Sequence of chain 5.C:
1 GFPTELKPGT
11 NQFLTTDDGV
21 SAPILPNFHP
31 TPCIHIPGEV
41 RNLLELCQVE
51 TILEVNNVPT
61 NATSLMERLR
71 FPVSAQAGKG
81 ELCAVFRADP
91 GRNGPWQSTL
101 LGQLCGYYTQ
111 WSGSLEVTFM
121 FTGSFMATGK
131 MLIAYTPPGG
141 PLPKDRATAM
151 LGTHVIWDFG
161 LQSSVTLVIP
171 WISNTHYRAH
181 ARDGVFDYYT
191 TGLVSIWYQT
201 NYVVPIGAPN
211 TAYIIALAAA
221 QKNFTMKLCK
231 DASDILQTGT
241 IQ

Sequence of chain 5.A:
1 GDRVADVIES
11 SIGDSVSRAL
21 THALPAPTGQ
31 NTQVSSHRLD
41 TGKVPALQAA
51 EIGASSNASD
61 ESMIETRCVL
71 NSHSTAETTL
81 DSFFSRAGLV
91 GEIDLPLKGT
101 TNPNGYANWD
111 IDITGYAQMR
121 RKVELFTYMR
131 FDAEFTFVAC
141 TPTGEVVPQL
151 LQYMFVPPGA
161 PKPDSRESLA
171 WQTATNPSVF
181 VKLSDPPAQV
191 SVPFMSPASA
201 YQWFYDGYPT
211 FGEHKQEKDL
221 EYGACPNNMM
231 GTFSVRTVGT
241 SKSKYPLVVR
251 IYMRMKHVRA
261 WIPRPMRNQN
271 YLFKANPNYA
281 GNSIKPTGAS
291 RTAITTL

Sequence of chain 1.C:
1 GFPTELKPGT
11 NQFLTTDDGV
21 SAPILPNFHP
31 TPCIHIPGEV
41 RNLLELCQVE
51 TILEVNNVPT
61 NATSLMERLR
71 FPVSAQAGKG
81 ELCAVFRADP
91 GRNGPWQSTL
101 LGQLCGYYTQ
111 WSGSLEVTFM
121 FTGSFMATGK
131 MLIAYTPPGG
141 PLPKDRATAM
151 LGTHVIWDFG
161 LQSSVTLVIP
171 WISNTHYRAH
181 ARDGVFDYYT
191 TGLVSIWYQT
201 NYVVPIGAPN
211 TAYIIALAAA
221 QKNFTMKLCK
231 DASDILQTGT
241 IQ

A small-molecule ligand and the protein it binds are described below.
Small molecule (SMILES): Cc1cccc(-c2ccc(OCCCCCN3CCN(c4ccncc4)C3=O)cc2)c1

Binding-site contacts:
Ligand atom CAI contacts residue ASP112 of chain 5.A at 3.5 Å.
Ligand atom CAD contacts residue ASN228 of chain 5.A at 3.5 Å.
Ligand atom CAL contacts residue ILE111 of chain 5.A at 3.6 Å (hydrophobic).
Ligand atom CAR contacts residue PHE135 of chain 5.A at 3.4 Å (hydrophobic).
Ligand atom CAX contacts residue TRP203 of chain 5.A at 3.6 Å (hydrophobic).
Ligand atom CAU contacts residue TRP203 of chain 5.A at 3.7 Å (hydrophobic).
Ligand atom CAM contacts residue ILE24 of chain 5.C at 3.7 Å (hydrophobic).
Ligand atom CAI contacts residue TRP203 of chain 5.A at 3.6 Å (hydrophobic).
Ligand atom NBE contacts residue TRP203 of chain 5.A at 3.2 Å.
Ligand atom CAJ contacts residue ILE111 of chain 5.A at 3.3 Å (hydrophobic).
Ligand atom CAA contacts residue ILE24 of chain 5.C at 3.8 Å (hydrophobic).
Ligand atom CAC contacts residue PHE137 of chain 5.A at 3.8 Å (hydrophobic).
Ligand atom CAC contacts residue PHE233 of chain 5.A at 3.1 Å (hydrophobic).
Ligand atom NBE contacts residue ASN228 of chain 5.A at 3.9 Å.
Ligand atom CAD contacts residue GLN202 of chain 5.A at 3.5 Å.
Ligand atom CAZ contacts residue MET195 of chain 5.A at 3.9 Å (hydrophobic).
Ligand atom CAE contacts residue THR114 of chain 5.A at 3.5 Å.
Ligand atom CAG contacts residue PHE233 of chain 5.A at 3.2 Å (hydrophobic).
Ligand atom CAH contacts residue GLN202 of chain 5.A at 3.7 Å.
Ligand atom OAB contacts residue ASP112 of chain 5.A at 3.5 Å.
Ligand atom CAK contacts residue MET195 of chain 5.A at 3.6 Å (hydrophobic).
Ligand atom CAA contacts residue PRO177 of chain 5.A at 3.8 Å (hydrophobic).
Ligand atom OAW contacts residue ILE111 of chain 5.A at 3.6 Å.
Ligand atom CAI contacts residue THR114 of chain 5.A at 3.8 Å.
Ligand atom CAH contacts residue ASN228 of chain 5.A at 3.2 Å.
Ligand atom CAY contacts residue PHE155 of chain 5.A at 3.8 Å (hydrophobic).
Ligand atom CAM contacts residue VAL192 of chain 5.A at 3.3 Å (hydrophobic).
Ligand atom CAK contacts residue VAL192 of chain 5.A at 3.1 Å (hydrophobic).
Ligand atom CAU contacts residue ASN228 of chain 5.A at 3.6 Å.
Ligand atom CAH contacts residue TRP203 of chain 5.A at 3.5 Å (hydrophobic).
Ligand atom CAP contacts residue ILE111 of chain 5.A at 3.8 Å (hydrophobic).
Ligand atom CAN contacts residue PHE155 of chain 5.A at 3.6 Å (hydrophobic).
Ligand atom OAB contacts residue ILE113 of chain 5.A at 3.2 Å (h-bond).
Ligand atom OAW contacts residue MET195 of chain 5.A at 3.5 Å.
Ligand atom CAG contacts residue PHE137 of chain 5.A at 3.7 Å (hydrophobic).
Ligand atom CBC contacts residue TRP203 of chain 5.A at 3.2 Å (hydrophobic).
Ligand atom CAT contacts residue TYR201 of chain 5.A at 3.5 Å (hydrophobic).
Ligand atom CAE contacts residue ASP112 of chain 5.A at 3.7 Å.
Ligand atom CBC contacts residue ASN228 of chain 5.A at 3.9 Å.
Ligand atom CAU contacts residue TYR201 of chain 5.A at 3.8 Å (hydrophobic).